This small molecule binds to this protein.
Small molecule (SMILES): NS(=O)(=O)c1nc2ccccc2s1

Sequence of chain 1.A:
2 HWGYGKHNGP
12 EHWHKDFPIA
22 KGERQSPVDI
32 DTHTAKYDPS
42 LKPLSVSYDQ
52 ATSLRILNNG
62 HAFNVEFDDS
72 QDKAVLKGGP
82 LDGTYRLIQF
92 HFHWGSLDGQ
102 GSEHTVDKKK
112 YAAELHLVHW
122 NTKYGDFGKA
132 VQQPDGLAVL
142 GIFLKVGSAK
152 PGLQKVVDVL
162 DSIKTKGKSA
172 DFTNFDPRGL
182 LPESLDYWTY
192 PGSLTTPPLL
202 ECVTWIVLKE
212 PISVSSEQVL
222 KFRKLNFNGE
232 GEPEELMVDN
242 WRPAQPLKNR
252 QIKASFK

Binding-site contacts:
Ligand atom O2 contacts residue HIS117 of chain 1.A at 3.5 Å (h-bond).
Ligand atom S1 contacts residue VAL119 of chain 1.A at 3.7 Å.
Ligand atom C4 contacts residue PRO198 of chain 1.A at 3.7 Å (hydrophobic).
Ligand atom S contacts residue HIS92 of chain 1.A at 4.0 Å.
Ligand atom C4 contacts residue LEU195 of chain 1.A at 3.6 Å (hydrophobic).
Ligand atom N contacts residue HIS92 of chain 1.A at 3.3 Å (h-bond).
Ligand atom O1 contacts residue SER194 of chain 1.A at 4.0 Å.
Ligand atom N contacts residue HIS117 of chain 1.A at 3.3 Å (h-bond).
Ligand atom N3 contacts residue THR196 of chain 1.A at 4.0 Å.
Ligand atom N contacts residue HIS94 of chain 1.A at 3.4 Å (h-bond).
Ligand atom S contacts residue HIS117 of chain 1.A at 3.9 Å.
Ligand atom S1 contacts residue HIS92 of chain 1.A at 3.8 Å.
Ligand atom C5 contacts residue PRO198 of chain 1.A at 3.9 Å (hydrophobic).
Ligand atom C7 contacts residue PHE128 of chain 1.A at 4.0 Å (hydrophobic).
Ligand atom C5 contacts residue THR197 of chain 1.A at 4.1 Å.
Ligand atom S1 contacts residue GLN90 of chain 1.A at 3.9 Å.
Ligand atom S contacts residue ZN1 of chain 1.B at 3.1 Å.
Ligand atom C5 contacts residue LEU195 of chain 1.A at 3.9 Å (hydrophobic).
Ligand atom S contacts residue THR196 of chain 1.A at 3.9 Å.
Ligand atom O2 contacts residue ZN1 of chain 1.B at 3.1 Å.
Ligand atom O1 contacts residue LEU195 of chain 1.A at 3.4 Å.
Ligand atom C2 contacts residue LEU195 of chain 1.A at 4.0 Å (hydrophobic).
Ligand atom C8 contacts residue LEU195 of chain 1.A at 4.0 Å (hydrophobic).
Ligand atom O1 contacts residue TRP206 of chain 1.A at 3.5 Å.
Ligand atom O2 contacts residue VAL140 of chain 1.A at 3.9 Å.
Ligand atom C9 contacts residue THR197 of chain 1.A at 3.5 Å.
Ligand atom O1 contacts residue THR196 of chain 1.A at 2.8 Å (h-bond).
Ligand atom O2 contacts residue TRP206 of chain 1.A at 4.1 Å.
Ligand atom C4 contacts residue THR197 of chain 1.A at 3.1 Å.
Ligand atom O2 contacts residue HIS92 of chain 1.A at 3.3 Å.
Ligand atom N contacts residue ZN1 of chain 1.B at 2.0 Å.
Ligand atom N3 contacts residue THR197 of chain 1.A at 3.5 Å (h-bond).
Ligand atom O1 contacts residue ZN1 of chain 1.B at 4.1 Å.
Ligand atom N contacts residue THR196 of chain 1.A at 2.9 Å (h-bond).
Ligand atom C2 contacts residue HIS92 of chain 1.A at 4.1 Å.
Ligand atom O2 contacts residue VAL119 of chain 1.A at 3.7 Å.
Ligand atom N3 contacts residue LEU195 of chain 1.A at 3.7 Å.
Ligand atom C5 contacts residue PRO199 of chain 1.A at 4.0 Å (hydrophobic).
Ligand atom C9 contacts residue LEU195 of chain 1.A at 3.8 Å (hydrophobic).
Ligand atom C7 contacts residue GLN90 of chain 1.A at 4.0 Å.